Binding-site contacts:
Ligand atom O6 contacts residue SER284 of chain 28.H at 2.6 Å (h-bond).
Ligand atom C6 contacts residue ASN318 of chain 28.H at 3.2 Å.
Ligand atom C6 contacts residue SER284 of chain 28.H at 3.5 Å.
Ligand atom O6 contacts residue ASN318 of chain 28.H at 2.6 Å (h-bond).

A small-molecule ligand and the protein it binds are described below.
Small molecule (SMILES): CC(=O)N[C@@H]1[C@@H](O)[C@H](O)[C@@H](CO)O[C@H]1O

Sequence of chain 28.H:
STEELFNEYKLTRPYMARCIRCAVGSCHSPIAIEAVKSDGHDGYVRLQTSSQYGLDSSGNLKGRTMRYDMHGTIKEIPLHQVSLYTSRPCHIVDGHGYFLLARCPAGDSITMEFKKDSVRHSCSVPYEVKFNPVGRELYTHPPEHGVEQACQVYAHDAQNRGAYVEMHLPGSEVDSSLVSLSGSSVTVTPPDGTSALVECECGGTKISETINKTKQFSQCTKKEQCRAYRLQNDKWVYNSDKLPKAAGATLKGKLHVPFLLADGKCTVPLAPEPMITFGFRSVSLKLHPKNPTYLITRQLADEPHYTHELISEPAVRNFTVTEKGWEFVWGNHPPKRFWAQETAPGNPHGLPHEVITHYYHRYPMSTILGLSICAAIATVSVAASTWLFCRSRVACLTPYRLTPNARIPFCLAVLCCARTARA